Binding-site contacts:
Ligand atom O1B contacts residue ARG226 of chain 1.A at 3.0 Å (salt-bridge).
Ligand atom O2A contacts residue HIS219 of chain 1.A at 3.2 Å.
Ligand atom O4' contacts residue GLU186 of chain 1.A at 2.6 Å (salt-bridge).
Ligand atom O1B contacts residue MN1 of chain 1.B at 2.1 Å.
Ligand atom O3' contacts residue ASP121 of chain 1.A at 2.9 Å (salt-bridge).
Ligand atom O1A contacts residue MN1 of chain 1.B at 2.2 Å.
Ligand atom O2D contacts residue VAL122 of chain 1.A at 2.9 Å (h-bond).
Ligand atom O4 contacts residue ARG62 of chain 1.A at 3.1 Å (salt-bridge).
Ligand atom O3' contacts residue ASN187 of chain 1.A at 3.2 Å (h-bond).
Ligand atom O2 contacts residue ARG62 of chain 1.A at 3.3 Å.
Ligand atom O3D contacts residue ASP123 of chain 1.A at 3.1 Å (salt-bridge).
Ligand atom C2' contacts residue ASP121 of chain 1.A at 3.4 Å.
Ligand atom O6' contacts residue GLU186 of chain 1.A at 2.8 Å (salt-bridge).
Ligand atom C4' contacts residue GLU186 of chain 1.A at 3.3 Å.
Ligand atom O2B contacts residue TYR153 of chain 1.A at 2.4 Å (h-bond).
Ligand atom N3 contacts residue ARG60 of chain 1.A at 2.9 Å (salt-bridge).
Ligand atom O2B contacts residue TRP183 of chain 1.A at 2.8 Å (h-bond).
Ligand atom O2B contacts residue ARG226 of chain 1.A at 3.0 Å (salt-bridge).
Ligand atom O3D contacts residue ASP121 of chain 1.A at 3.2 Å.
Ligand atom O1B contacts residue HIS217 of chain 1.A at 3.3 Å (h-bond).
Ligand atom C5 contacts residue PHE97 of chain 1.A at 3.4 Å (hydrophobic).
Ligand atom O3D contacts residue VAL122 of chain 1.A at 3.4 Å (h-bond).
Ligand atom O5' contacts residue TRP183 of chain 1.A at 3.4 Å (h-bond).
Ligand atom O3' contacts residue GLY161 of chain 1.A at 2.9 Å (h-bond).
Ligand atom C6 contacts residue PHE97 of chain 1.A at 3.2 Å (hydrophobic).
Ligand atom O2' contacts residue GLY161 of chain 1.A at 2.9 Å (h-bond).
Ligand atom O1A contacts residue ASP123 of chain 1.A at 3.1 Å (salt-bridge).
Ligand atom C3' contacts residue ASP121 of chain 1.A at 3.2 Å.
Ligand atom O1B contacts residue HIS219 of chain 1.A at 3.2 Å (h-bond).
Ligand atom O2' contacts residue ASP121 of chain 1.A at 2.5 Å (salt-bridge).
Ligand atom C6' contacts residue GLU186 of chain 1.A at 3.4 Å.
Ligand atom O3A contacts residue TRP183 of chain 1.A at 3.4 Å (h-bond).
Ligand atom O2 contacts residue ARG60 of chain 1.A at 2.9 Å (salt-bridge).
Ligand atom O2 contacts residue PHE59 of chain 1.A at 3.3 Å.
Ligand atom C4 contacts residue ARG62 of chain 1.A at 3.3 Å.
Ligand atom N1 contacts residue PHE97 of chain 1.A at 3.3 Å.
Ligand atom O2D contacts residue PRO58 of chain 1.A at 3.3 Å (h-bond).
Ligand atom O6' contacts residue GLY184 of chain 1.A at 3.0 Å (h-bond).
Ligand atom O1A contacts residue HIS219 of chain 1.A at 3.1 Å (h-bond).
Ligand atom O4' contacts residue ASN187 of chain 1.A at 2.9 Å (h-bond).

The protein below binds the small molecule below.
Small molecule (SMILES): O=c1ccn([C@@H]2O[C@H](CO[P](=O)(O)O[P](=O)(O)O[C@H]3O[C@H](CO)[C@H](O)[C@H](O)[C@H]3O)[C@@H](O)[C@H]2O)c(=O)[nH]1

Sequence of chain 1.A:
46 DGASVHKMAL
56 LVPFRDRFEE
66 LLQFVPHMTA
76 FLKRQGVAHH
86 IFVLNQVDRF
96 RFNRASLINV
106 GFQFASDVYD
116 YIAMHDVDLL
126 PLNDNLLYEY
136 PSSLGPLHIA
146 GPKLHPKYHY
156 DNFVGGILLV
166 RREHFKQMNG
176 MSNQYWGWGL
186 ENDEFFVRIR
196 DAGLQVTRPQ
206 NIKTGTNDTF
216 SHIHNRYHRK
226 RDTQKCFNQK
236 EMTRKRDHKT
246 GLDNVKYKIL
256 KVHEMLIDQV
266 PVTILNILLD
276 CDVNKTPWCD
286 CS